Sequence of chain 4.PB:
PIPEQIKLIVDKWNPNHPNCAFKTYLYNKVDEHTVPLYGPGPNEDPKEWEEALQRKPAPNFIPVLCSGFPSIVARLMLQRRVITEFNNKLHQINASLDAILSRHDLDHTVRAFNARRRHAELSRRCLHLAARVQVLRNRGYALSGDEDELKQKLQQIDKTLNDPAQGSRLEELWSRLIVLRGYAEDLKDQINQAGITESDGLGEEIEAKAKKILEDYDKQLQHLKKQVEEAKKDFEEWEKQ

Binding-site contacts:
Ligand atom OH contacts residue HIS1068 of chain 4.MA at 3.8 Å.
Ligand atom CE1 contacts residue THR1121 of chain 4.MA at 3.9 Å.
Ligand atom CE1 contacts residue ASN1072 of chain 4.MA at 3.3 Å.
Ligand atom CD2 contacts residue HIS1126 of chain 4.MA at 3.4 Å.
Ligand atom OH contacts residue ASN1072 of chain 4.MA at 3.1 Å (h-bond).
Ligand atom CA contacts residue GLN1063 of chain 4.MA at 4.3 Å.
Ligand atom CD1 contacts residue PHE1125 of chain 4.MA at 3.6 Å (hydrophobic).
Ligand atom O contacts residue GLN1063 of chain 4.MA at 2.9 Å (h-bond).
Ligand atom CD2 contacts residue GLN1063 of chain 4.MA at 3.6 Å.
Ligand atom C contacts residue VAL1202 of chain 4.MA at 4.2 Å (hydrophobic).
Ligand atom CD2 contacts residue THR1121 of chain 4.MA at 4.0 Å.
Ligand atom OH contacts residue GLN1063 of chain 4.MA at 3.7 Å.
Ligand atom CZ contacts residue ASN1072 of chain 4.MA at 3.5 Å.
Ligand atom SD contacts residue ASN1072 of chain 4.MA at 3.7 Å.
Ligand atom CZ contacts residue ASP182 of chain 4.KB at 4.0 Å.
Ligand atom CG contacts residue ASN1072 of chain 4.MA at 4.2 Å.
Ligand atom CZ contacts residue GLN1063 of chain 4.MA at 4.1 Å.
Ligand atom CD1 contacts residue GLN1063 of chain 4.MA at 3.8 Å.
Ligand atom CD1 contacts residue ASN1122 of chain 4.MA at 4.3 Å.
Ligand atom CE2 contacts residue GLN1063 of chain 4.MA at 3.3 Å.
Ligand atom O contacts residue VAL1202 of chain 4.MA at 3.2 Å.
Ligand atom CG1 contacts residue TYR141 of chain 4.PB at 3.8 Å (hydrophobic).
Ligand atom CD1 contacts residue TYR141 of chain 4.PB at 3.4 Å (hydrophobic).
Ligand atom CD2 contacts residue PHE1125 of chain 4.MA at 4.2 Å (hydrophobic).
Ligand atom CE2 contacts residue ASP182 of chain 4.KB at 4.1 Å.
Ligand atom O contacts residue HIS1126 of chain 4.MA at 3.3 Å (h-bond).
Ligand atom CD2 contacts residue THR1121 of chain 4.MA at 4.3 Å.
Ligand atom CG2 contacts residue GLN1063 of chain 4.MA at 3.3 Å.
Ligand atom CG contacts residue HIS1126 of chain 4.MA at 4.3 Å.
Ligand atom OH contacts residue GLU183 of chain 4.KB at 4.0 Å.
Ligand atom OH contacts residue ASP182 of chain 4.KB at 3.3 Å (salt-bridge).
Ligand atom C contacts residue GLN1063 of chain 4.MA at 3.9 Å.
Ligand atom O contacts residue THR1121 of chain 4.MA at 4.0 Å.
Ligand atom CD1 contacts residue ASN1072 of chain 4.MA at 4.0 Å.
Ligand atom CD1 contacts residue THR1121 of chain 4.MA at 3.0 Å.
Ligand atom CB contacts residue THR1121 of chain 4.MA at 3.3 Å.
Ligand atom CD2 contacts residue LEU1129 of chain 4.MA at 4.2 Å (hydrophobic).
Ligand atom C contacts residue HIS1126 of chain 4.MA at 4.0 Å.
Ligand atom CG contacts residue THR1121 of chain 4.MA at 3.3 Å.
Ligand atom CD2 contacts residue ALA1120 of chain 4.MA at 3.5 Å (hydrophobic).

Sequence of chain 4.MA:
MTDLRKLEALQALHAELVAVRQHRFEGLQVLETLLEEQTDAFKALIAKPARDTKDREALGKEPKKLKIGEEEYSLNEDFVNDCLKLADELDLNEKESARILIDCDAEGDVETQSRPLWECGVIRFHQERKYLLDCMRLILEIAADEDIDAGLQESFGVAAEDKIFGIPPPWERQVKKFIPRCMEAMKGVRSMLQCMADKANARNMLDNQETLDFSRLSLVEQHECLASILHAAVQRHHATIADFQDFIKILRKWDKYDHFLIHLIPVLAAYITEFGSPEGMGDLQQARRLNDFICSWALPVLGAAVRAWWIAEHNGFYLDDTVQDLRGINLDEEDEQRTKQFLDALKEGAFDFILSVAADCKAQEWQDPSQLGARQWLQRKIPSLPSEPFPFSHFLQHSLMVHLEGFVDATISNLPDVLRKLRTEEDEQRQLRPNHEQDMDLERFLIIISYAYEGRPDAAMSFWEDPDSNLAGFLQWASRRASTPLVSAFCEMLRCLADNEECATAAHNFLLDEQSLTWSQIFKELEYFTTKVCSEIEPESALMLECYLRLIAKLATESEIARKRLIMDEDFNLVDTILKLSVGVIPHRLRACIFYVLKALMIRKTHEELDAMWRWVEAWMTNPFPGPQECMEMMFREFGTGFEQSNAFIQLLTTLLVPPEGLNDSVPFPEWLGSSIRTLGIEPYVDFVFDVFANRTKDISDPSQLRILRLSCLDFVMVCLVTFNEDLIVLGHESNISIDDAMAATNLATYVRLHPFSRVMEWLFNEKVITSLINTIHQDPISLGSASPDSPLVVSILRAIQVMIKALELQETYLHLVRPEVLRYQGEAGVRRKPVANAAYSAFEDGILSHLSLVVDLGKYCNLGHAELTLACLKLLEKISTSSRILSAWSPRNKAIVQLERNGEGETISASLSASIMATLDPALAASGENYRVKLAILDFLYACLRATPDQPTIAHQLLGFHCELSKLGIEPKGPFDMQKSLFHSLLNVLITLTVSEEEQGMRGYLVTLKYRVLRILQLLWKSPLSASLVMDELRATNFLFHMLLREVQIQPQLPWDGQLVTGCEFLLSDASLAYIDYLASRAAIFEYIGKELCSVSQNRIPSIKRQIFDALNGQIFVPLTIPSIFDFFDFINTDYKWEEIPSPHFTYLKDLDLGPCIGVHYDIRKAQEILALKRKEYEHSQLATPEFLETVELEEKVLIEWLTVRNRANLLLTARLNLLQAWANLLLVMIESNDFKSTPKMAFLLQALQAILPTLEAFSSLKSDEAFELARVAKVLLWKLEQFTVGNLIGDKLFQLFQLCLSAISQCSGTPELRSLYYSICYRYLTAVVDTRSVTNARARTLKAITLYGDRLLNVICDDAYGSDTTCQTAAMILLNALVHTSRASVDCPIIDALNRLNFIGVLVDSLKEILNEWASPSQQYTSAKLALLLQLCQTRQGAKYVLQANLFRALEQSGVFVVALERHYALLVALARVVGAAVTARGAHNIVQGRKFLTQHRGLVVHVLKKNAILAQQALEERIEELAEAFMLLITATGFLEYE

Sequence of chain 4.KB:
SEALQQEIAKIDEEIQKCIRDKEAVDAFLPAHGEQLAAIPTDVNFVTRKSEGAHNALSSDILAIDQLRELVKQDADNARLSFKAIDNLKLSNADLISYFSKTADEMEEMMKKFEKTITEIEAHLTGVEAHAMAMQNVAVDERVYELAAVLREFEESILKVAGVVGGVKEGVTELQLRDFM

The small molecule below binds the protein below.
Small molecule (SMILES): CC[C@H](C)[C@H](N)C(=O)N[C@@H](CC(C)C)C(=O)N1CCC[C@H]1C(=O)N[C@@H](CCSC)C(=O)N[C@@H](Cc1ccc(O)cc1)C(=O)N[C@@H](CCCCN)C(=O)N[C@@H](CC(C)C)C(=O)N[C@@H](CO)C(=O)N1CCC[C@H]1C=O